This small molecule binds to this protein.
Small molecule (SMILES): Nc1ccn([C@H]2C[C@H](O)[C@@H](COP(=O)(O)OP(=O)(O)NP(=O)(O)O)O2)c(=O)n1

Binding-site contacts:
Ligand atom C1' contacts residue TYR271 of chain 1.A at 3.6 Å (hydrophobic).
Ligand atom O1B contacts residue SER180 of chain 1.A at 3.0 Å (h-bond).
Ligand atom PG contacts residue GLY189 of chain 1.A at 3.6 Å.
Ligand atom C2' contacts residue ASN279 of chain 1.A at 3.4 Å.
Ligand atom C4 contacts residue ASP276 of chain 1.A at 3.4 Å.
Ligand atom PA contacts residue MG1 of chain 1.F at 3.5 Å.
Ligand atom O3' contacts residue THR273 of chain 1.A at 3.4 Å (h-bond).
Ligand atom O3G contacts residue ASP190 of chain 1.A at 2.7 Å (salt-bridge).
Ligand atom O3' contacts residue GLY274 of chain 1.A at 3.2 Å.
Ligand atom N4 contacts residue ASP276 of chain 1.A at 3.8 Å.
Ligand atom O1B contacts residue ASP192 of chain 1.A at 2.9 Å (salt-bridge).
Ligand atom O1B contacts residue MG1 of chain 1.G at 2.0 Å.
Ligand atom O2A contacts residue ASP192 of chain 1.A at 2.9 Å (salt-bridge).
Ligand atom PG contacts residue MG1 of chain 1.G at 3.3 Å.
Ligand atom O3G contacts residue MG1 of chain 1.G at 2.1 Å.
Ligand atom PG contacts residue SER180 of chain 1.A at 3.7 Å.
Ligand atom O3' contacts residue PHE272 of chain 1.A at 3.7 Å.
Ligand atom PA contacts residue MG1 of chain 1.G at 3.2 Å.
Ligand atom O2B contacts residue SER180 of chain 1.A at 3.5 Å (h-bond).
Ligand atom O1B contacts residue GLY179 of chain 1.A at 3.3 Å.
Ligand atom O2 contacts residue TYR271 of chain 1.A at 3.4 Å.
Ligand atom N3 contacts residue ASP276 of chain 1.A at 3.6 Å.
Ligand atom C2' contacts residue TYR271 of chain 1.A at 3.4 Å (hydrophobic).
Ligand atom O2B contacts residue ARG183 of chain 1.A at 2.7 Å (salt-bridge).
Ligand atom N3B contacts residue MG1 of chain 1.G at 3.6 Å.
Ligand atom O1G contacts residue SER188 of chain 1.A at 3.6 Å.
Ligand atom O3' contacts residue ARG183 of chain 1.A at 3.5 Å (salt-bridge).
Ligand atom C5' contacts residue ASP192 of chain 1.A at 3.5 Å.
Ligand atom O2A contacts residue ASP190 of chain 1.A at 3.0 Å (salt-bridge).
Ligand atom O2A contacts residue MG1 of chain 1.F at 2.4 Å.
Ligand atom O1G contacts residue SER180 of chain 1.A at 2.6 Å (h-bond).
Ligand atom O1G contacts residue GLY189 of chain 1.A at 2.8 Å (h-bond).
Ligand atom C5 contacts residue ASP276 of chain 1.A at 3.6 Å.
Ligand atom O3A contacts residue MG1 of chain 1.G at 3.5 Å.
Ligand atom O2A contacts residue MG1 of chain 1.G at 2.1 Å.
Ligand atom PB contacts residue SER180 of chain 1.A at 3.7 Å.
Ligand atom O2 contacts residue ASN279 of chain 1.A at 2.9 Å (h-bond).
Ligand atom C4' contacts residue PHE272 of chain 1.A at 3.6 Å (hydrophobic).
Ligand atom PB contacts residue MG1 of chain 1.G at 3.1 Å.
Ligand atom C2' contacts residue GLY274 of chain 1.A at 3.6 Å.

Sequence of chain 1.A:
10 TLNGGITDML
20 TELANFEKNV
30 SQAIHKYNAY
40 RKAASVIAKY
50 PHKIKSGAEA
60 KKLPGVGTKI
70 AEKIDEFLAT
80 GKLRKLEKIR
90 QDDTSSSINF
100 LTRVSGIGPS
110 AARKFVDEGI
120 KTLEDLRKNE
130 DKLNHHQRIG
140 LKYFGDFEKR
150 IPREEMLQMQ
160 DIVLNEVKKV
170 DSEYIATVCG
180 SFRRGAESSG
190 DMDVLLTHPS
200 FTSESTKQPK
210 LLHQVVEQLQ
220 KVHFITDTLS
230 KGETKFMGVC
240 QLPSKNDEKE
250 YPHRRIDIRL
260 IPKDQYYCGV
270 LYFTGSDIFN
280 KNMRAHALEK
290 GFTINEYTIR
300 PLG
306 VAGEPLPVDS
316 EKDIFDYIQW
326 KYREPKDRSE